Binding-site contacts:
Ligand atom N7 contacts residue LYS150 of chain 1.F at 3.3 Å (salt-bridge).
Ligand atom O1B contacts residue MG1 of chain 1.S at 2.8 Å.
Ligand atom O2G contacts residue GLU331 of chain 1.F at 3.0 Å (salt-bridge).
Ligand atom O3G contacts residue ARG222 of chain 1.F at 3.8 Å.
Ligand atom O5' contacts residue ASN242 of chain 1.F at 3.5 Å (h-bond).
Ligand atom N3 contacts residue LYS198 of chain 1.F at 3.4 Å (salt-bridge).
Ligand atom O3' contacts residue THR241 of chain 1.F at 3.1 Å (h-bond).
Ligand atom N7 contacts residue GLN183 of chain 1.F at 3.9 Å.
Ligand atom PG contacts residue GLU331 of chain 1.F at 3.4 Å.
Ligand atom O1A contacts residue GLU331 of chain 1.F at 3.0 Å (salt-bridge).
Ligand atom C8 contacts residue ILE148 of chain 1.F at 3.9 Å (hydrophobic).
Ligand atom N3 contacts residue TYR185 of chain 1.F at 3.5 Å.
Ligand atom C2' contacts residue THR241 of chain 1.F at 3.8 Å.
Ligand atom N6 contacts residue LYS184 of chain 1.F at 3.0 Å (salt-bridge).
Ligand atom C8 contacts residue ILE330 of chain 1.F at 3.9 Å (hydrophobic).
Ligand atom N7 contacts residue ILE330 of chain 1.F at 3.8 Å.
Ligand atom O1G contacts residue ASN333 of chain 1.F at 3.9 Å.
Ligand atom N1 contacts residue TYR185 of chain 1.F at 3.7 Å.
Ligand atom C5' contacts residue ASN242 of chain 1.F at 3.6 Å.
Ligand atom O2A contacts residue LYS150 of chain 1.F at 3.0 Å.
Ligand atom O1G contacts residue ASP318 of chain 1.F at 2.8 Å (salt-bridge).
Ligand atom C3B contacts residue ASN242 of chain 1.F at 3.2 Å.
Ligand atom C2 contacts residue TYR185 of chain 1.F at 3.6 Å (hydrophobic).
Ligand atom C2 contacts residue LEU186 of chain 1.F at 3.4 Å (hydrophobic).
Ligand atom N1 contacts residue LEU186 of chain 1.F at 3.0 Å (h-bond).
Ligand atom O2G contacts residue MG1 of chain 1.S at 3.5 Å.
Ligand atom PB contacts residue GLU331 of chain 1.F at 3.9 Å.
Ligand atom O2' contacts residue THR241 of chain 1.F at 2.7 Å (h-bond).
Ligand atom O1G contacts residue ARG222 of chain 1.F at 3.2 Å (salt-bridge).
Ligand atom O2' contacts residue ASP200 of chain 1.F at 3.5 Å (salt-bridge).
Ligand atom O1G contacts residue GLU331 of chain 1.F at 3.0 Å (salt-bridge).
Ligand atom O3' contacts residue ASP200 of chain 1.F at 2.6 Å (salt-bridge).
Ligand atom O1B contacts residue LYS74 of chain 1.F at 3.4 Å (salt-bridge).
Ligand atom C3' contacts residue ASP200 of chain 1.F at 3.9 Å.
Ligand atom O1B contacts residue GLU331 of chain 1.F at 2.9 Å (salt-bridge).
Ligand atom O2G contacts residue ASN333 of chain 1.F at 3.3 Å (h-bond).
Ligand atom N6 contacts residue GLN183 of chain 1.F at 3.2 Å (h-bond).
Ligand atom C4' contacts residue ASN242 of chain 1.F at 3.9 Å.
Ligand atom O4' contacts residue LEU240 of chain 1.F at 3.5 Å.
Ligand atom N7 contacts residue ILE148 of chain 1.F at 3.8 Å.

Sequence of chain 1.F:
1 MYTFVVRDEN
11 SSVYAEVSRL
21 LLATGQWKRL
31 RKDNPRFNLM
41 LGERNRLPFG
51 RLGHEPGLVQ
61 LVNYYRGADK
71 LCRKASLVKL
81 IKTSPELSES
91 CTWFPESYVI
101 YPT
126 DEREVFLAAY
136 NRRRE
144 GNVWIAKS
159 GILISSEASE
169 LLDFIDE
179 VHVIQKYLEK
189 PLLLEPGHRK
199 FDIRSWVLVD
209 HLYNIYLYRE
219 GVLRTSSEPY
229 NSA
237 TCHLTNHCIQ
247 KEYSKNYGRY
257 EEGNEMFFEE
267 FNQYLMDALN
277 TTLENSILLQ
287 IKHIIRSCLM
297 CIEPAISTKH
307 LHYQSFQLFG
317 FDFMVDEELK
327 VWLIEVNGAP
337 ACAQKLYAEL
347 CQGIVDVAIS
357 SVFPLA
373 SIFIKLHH

This protein binds this small molecule.
Small molecule (SMILES): Nc1ncnc2c1ncn2[C@@H]1O[C@H](CO[P](=O)(O)O[P](=O)(O)CP(=O)(O)O)[C@@H](O)[C@H]1O